Sequence of chain 26.B:
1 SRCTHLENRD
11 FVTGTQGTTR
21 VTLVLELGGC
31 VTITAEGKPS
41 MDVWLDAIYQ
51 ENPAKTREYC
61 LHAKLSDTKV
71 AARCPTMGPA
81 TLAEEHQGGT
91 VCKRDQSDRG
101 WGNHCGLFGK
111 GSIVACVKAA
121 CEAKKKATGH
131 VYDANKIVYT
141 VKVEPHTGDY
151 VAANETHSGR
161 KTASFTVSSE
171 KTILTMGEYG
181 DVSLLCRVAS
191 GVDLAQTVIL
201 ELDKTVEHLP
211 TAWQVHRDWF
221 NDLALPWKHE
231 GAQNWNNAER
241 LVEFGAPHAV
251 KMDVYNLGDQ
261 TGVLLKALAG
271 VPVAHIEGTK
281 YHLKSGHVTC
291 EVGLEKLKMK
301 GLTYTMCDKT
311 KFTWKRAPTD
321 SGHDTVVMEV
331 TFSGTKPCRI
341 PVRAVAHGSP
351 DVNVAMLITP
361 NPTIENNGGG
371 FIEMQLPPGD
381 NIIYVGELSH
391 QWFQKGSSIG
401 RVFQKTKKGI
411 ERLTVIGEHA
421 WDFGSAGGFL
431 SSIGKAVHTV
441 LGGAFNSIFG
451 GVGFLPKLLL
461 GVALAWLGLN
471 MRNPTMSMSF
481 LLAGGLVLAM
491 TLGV

A protein and the small-molecule ligand that binds it are described below.
Small molecule (SMILES): CC(=O)N[C@H]1[C@H](O[C@H]2[C@H](O)[C@@H](NC(C)=O)CO[C@@H]2CO[C@@H]2O[C@@H](C)[C@@H](O)[C@@H](O)[C@@H]2O)O[C@H](CO)[C@@H](O)[C@@H]1O

Sequence of chain 26.A:
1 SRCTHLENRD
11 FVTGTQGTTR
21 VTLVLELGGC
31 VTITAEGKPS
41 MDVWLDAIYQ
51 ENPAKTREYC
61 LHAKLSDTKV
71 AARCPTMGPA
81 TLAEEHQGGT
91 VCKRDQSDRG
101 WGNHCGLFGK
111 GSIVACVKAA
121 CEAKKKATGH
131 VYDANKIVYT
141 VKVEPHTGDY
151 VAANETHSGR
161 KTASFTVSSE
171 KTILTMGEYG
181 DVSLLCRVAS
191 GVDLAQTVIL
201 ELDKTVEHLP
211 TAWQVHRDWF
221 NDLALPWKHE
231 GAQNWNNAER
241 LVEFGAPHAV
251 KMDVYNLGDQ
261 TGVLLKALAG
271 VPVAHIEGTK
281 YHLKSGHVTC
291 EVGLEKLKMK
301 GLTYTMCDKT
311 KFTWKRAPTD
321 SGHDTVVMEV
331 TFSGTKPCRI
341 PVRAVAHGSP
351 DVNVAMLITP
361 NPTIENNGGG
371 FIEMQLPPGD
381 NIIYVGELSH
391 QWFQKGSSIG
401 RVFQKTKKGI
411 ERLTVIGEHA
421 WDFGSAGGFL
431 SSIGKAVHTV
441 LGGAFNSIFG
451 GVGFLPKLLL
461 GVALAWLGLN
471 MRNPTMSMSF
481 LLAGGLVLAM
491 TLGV

Binding-site contacts:
Ligand atom C4 contacts residue HIS104 of chain 26.B at 4.5 Å.
Ligand atom C1 contacts residue HIS104 of chain 26.B at 3.7 Å.
Ligand atom C8 contacts residue HIS104 of chain 26.B at 4.5 Å.
Ligand atom O5 contacts residue ASN154 of chain 26.A at 2.3 Å (h-bond).
Ligand atom C3 contacts residue ASN154 of chain 26.A at 3.8 Å.
Ligand atom C5 contacts residue ASN154 of chain 26.A at 3.6 Å.
Ligand atom C1 contacts residue ASN154 of chain 26.A at 1.4 Å.
Ligand atom O7 contacts residue ASN154 of chain 26.A at 3.4 Å (h-bond).
Ligand atom C2 contacts residue ASN154 of chain 26.A at 2.4 Å.
Ligand atom C5 contacts residue HIS104 of chain 26.B at 3.2 Å.
Ligand atom C6 contacts residue VAL250 of chain 26.B at 4.3 Å (hydrophobic).
Ligand atom N2 contacts residue ASN154 of chain 26.A at 2.9 Å (h-bond).
Ligand atom C8 contacts residue ASN154 of chain 26.A at 3.7 Å.
Ligand atom C6 contacts residue HIS104 of chain 26.B at 3.5 Å.
Ligand atom O5 contacts residue HIS104 of chain 26.B at 3.1 Å.
Ligand atom C7 contacts residue ASN154 of chain 26.A at 3.4 Å.
Ligand atom C4 contacts residue ASN154 of chain 26.A at 4.2 Å.